Sequence of chain 1.C:
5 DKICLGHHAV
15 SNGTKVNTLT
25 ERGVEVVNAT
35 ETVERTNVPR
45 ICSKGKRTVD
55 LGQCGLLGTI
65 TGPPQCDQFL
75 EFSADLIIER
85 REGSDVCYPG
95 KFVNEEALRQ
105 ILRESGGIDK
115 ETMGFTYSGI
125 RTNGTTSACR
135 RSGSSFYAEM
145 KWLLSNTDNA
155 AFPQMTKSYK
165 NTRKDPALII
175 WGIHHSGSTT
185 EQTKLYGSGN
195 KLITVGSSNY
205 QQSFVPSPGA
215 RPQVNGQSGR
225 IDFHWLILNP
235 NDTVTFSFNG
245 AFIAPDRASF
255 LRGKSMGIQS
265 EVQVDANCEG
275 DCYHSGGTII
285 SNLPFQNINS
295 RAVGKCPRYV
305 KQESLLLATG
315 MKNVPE

A small-molecule ligand and the protein it binds are described below.
Small molecule (SMILES): CC(=O)N[C@H]1[C@H]([C@H](O)[C@H](O)CO)O[C@@](O)(C(=O)O)C[C@@H]1O

Binding-site contacts:
Ligand atom O10 contacts residue LEU189 of chain 1.C at 4.0 Å.
Ligand atom C9 contacts residue LEU189 of chain 1.C at 4.0 Å (hydrophobic).
Ligand atom O6 contacts residue GLN221 of chain 1.C at 3.7 Å.
Ligand atom O10 contacts residue LEU148 of chain 1.C at 4.0 Å.
Ligand atom O7 contacts residue GLU185 of chain 1.C at 3.8 Å.
Ligand atom O9 contacts residue GLY181 of chain 1.C at 3.5 Å (h-bond).
Ligand atom O1A contacts residue GLN221 of chain 1.C at 4.0 Å.
Ligand atom O1B contacts residue GLN221 of chain 1.C at 3.3 Å (h-bond).
Ligand atom C9 contacts residue TYR92 of chain 1.C at 3.6 Å (hydrophobic).
Ligand atom O9 contacts residue SER180 of chain 1.C at 3.8 Å.
Ligand atom O1B contacts residue SER131 of chain 1.C at 3.4 Å (h-bond).
Ligand atom C5 contacts residue THR129 of chain 1.C at 3.9 Å.
Ligand atom O9 contacts residue GLU185 of chain 1.C at 3.4 Å.
Ligand atom O1B contacts residue THR130 of chain 1.C at 3.3 Å (h-bond).
Ligand atom O1A contacts residue SER131 of chain 1.C at 3.9 Å.
Ligand atom N5 contacts residue THR129 of chain 1.C at 3.4 Å (h-bond).
Ligand atom C4 contacts residue THR130 of chain 1.C at 4.4 Å.
Ligand atom C8 contacts residue GLN221 of chain 1.C at 4.1 Å.
Ligand atom O10 contacts residue GLY128 of chain 1.C at 4.2 Å.
Ligand atom O8 contacts residue GLN221 of chain 1.C at 3.1 Å (h-bond).
Ligand atom N5 contacts residue TRP146 of chain 1.C at 3.8 Å.
Ligand atom C4 contacts residue THR129 of chain 1.C at 3.4 Å.
Ligand atom O9 contacts residue HIS178 of chain 1.C at 4.1 Å.
Ligand atom C2 contacts residue GLN221 of chain 1.C at 4.2 Å.
Ligand atom C9 contacts residue HIS178 of chain 1.C at 3.6 Å.
Ligand atom O8 contacts residue TYR92 of chain 1.C at 2.8 Å (h-bond).
Ligand atom C9 contacts residue GLU185 of chain 1.C at 4.3 Å.
Ligand atom C1 contacts residue SER131 of chain 1.C at 4.3 Å.
Ligand atom O10 contacts residue THR129 of chain 1.C at 4.2 Å.
Ligand atom O4 contacts residue THR129 of chain 1.C at 3.2 Å (h-bond).
Ligand atom C10 contacts residue LEU189 of chain 1.C at 4.1 Å (hydrophobic).
Ligand atom O10 contacts residue TRP146 of chain 1.C at 4.1 Å.
Ligand atom C7 contacts residue TRP146 of chain 1.C at 4.2 Å (hydrophobic).
Ligand atom C1 contacts residue GLN221 of chain 1.C at 3.6 Å.
Ligand atom C11 contacts residue LEU189 of chain 1.C at 4.3 Å (hydrophobic).
Ligand atom C10 contacts residue THR129 of chain 1.C at 3.9 Å.
Ligand atom O7 contacts residue LEU189 of chain 1.C at 3.7 Å.
Ligand atom C8 contacts residue TYR92 of chain 1.C at 3.8 Å (hydrophobic).
Ligand atom O9 contacts residue TYR92 of chain 1.C at 4.3 Å.
Ligand atom C6 contacts residue GLN221 of chain 1.C at 4.0 Å.